Binding-site contacts:
Ligand atom C contacts residue GLU245 of chain 1.B at 3.6 Å.
Ligand atom C contacts residue GLU245 of chain 1.B at 4.2 Å.
Ligand atom NE2 contacts residue LEU75 of chain 1.B at 3.8 Å.
Ligand atom CD2 contacts residue LEU82 of chain 1.B at 3.8 Å (hydrophobic).
Ligand atom CG contacts residue GLN78 of chain 1.B at 3.8 Å.
Ligand atom N contacts residue LEU242 of chain 1.B at 4.1 Å.
Ligand atom CD1 contacts residue GLU245 of chain 1.B at 3.9 Å.
Ligand atom NZ contacts residue GLU83 of chain 1.B at 3.0 Å (salt-bridge).
Ligand atom ND1 contacts residue LEU75 of chain 1.B at 3.2 Å.
Ligand atom CE contacts residue GLU83 of chain 1.B at 3.3 Å.
Ligand atom CB contacts residue MET246 of chain 1.B at 4.2 Å (hydrophobic).
Ligand atom CA contacts residue GLU245 of chain 1.B at 3.6 Å.
Ligand atom CB contacts residue ILE61 of chain 1.B at 4.2 Å (hydrophobic).
Ligand atom CG2 contacts residue LEU242 of chain 1.B at 4.1 Å (hydrophobic).
Ligand atom CB contacts residue LEU242 of chain 1.B at 4.1 Å (hydrophobic).
Ligand atom CD2 contacts residue VAL79 of chain 1.B at 4.0 Å (hydrophobic).
Ligand atom NE2 contacts residue LEU75 of chain 1.B at 4.0 Å.
Ligand atom CG contacts residue LEU75 of chain 1.B at 4.1 Å (hydrophobic).
Ligand atom CG contacts residue GLU245 of chain 1.B at 4.1 Å.
Ligand atom CD2 contacts residue MET246 of chain 1.B at 3.7 Å (hydrophobic).
Ligand atom CG contacts residue LEU75 of chain 1.B at 4.2 Å (hydrophobic).
Ligand atom CD contacts residue GLU83 of chain 1.B at 3.8 Å.
Ligand atom O contacts residue LYS65 of chain 1.B at 3.5 Å (salt-bridge).
Ligand atom CG1 contacts residue GLU245 of chain 1.B at 3.3 Å.
Ligand atom CD2 contacts residue VAL79 of chain 1.B at 3.9 Å (hydrophobic).
Ligand atom CD1 contacts residue ILE61 of chain 1.B at 3.4 Å (hydrophobic).
Ligand atom CD1 contacts residue GLN78 of chain 1.B at 3.8 Å.
Ligand atom CD2 contacts residue GLU83 of chain 1.B at 3.7 Å.
Ligand atom CB contacts residue GLU245 of chain 1.B at 3.5 Å.
Ligand atom CD1 contacts residue LEU242 of chain 1.B at 3.9 Å (hydrophobic).
Ligand atom CD1 contacts residue LEU242 of chain 1.B at 4.0 Å (hydrophobic).
Ligand atom CD1 contacts residue ASP241 of chain 1.B at 3.6 Å.
Ligand atom CA contacts residue GLU245 of chain 1.B at 3.6 Å.
Ligand atom N contacts residue GLU245 of chain 1.B at 2.9 Å (salt-bridge).
Ligand atom N contacts residue GLU245 of chain 1.B at 3.6 Å.
Ligand atom CG contacts residue LEU75 of chain 1.B at 4.0 Å (hydrophobic).
Ligand atom CE1 contacts residue LEU75 of chain 1.B at 2.9 Å (hydrophobic).
Ligand atom CD1 contacts residue LEU82 of chain 1.B at 4.0 Å (hydrophobic).
Ligand atom CB contacts residue GLU245 of chain 1.B at 4.1 Å.
Ligand atom CB contacts residue LEU75 of chain 1.B at 3.6 Å (hydrophobic).

The protein below binds the small molecule below.
Small molecule (SMILES): CC[C@H](C)[C@H](NC(=O)[C@@H](N)CCCCN)C(=O)N[C@@H](CC(C)C)C(=O)N[C@@H](CC1=NC=NC1)C(=O)N[C@@H](C)C(=O)N[C@@H](CC(C)C)C(=O)N[C@@H](CC(C)C)C(=O)N[C@@H](CCC(N)=O)C(=O)N[C@@H](C)C=O

Sequence of chain 1.B:
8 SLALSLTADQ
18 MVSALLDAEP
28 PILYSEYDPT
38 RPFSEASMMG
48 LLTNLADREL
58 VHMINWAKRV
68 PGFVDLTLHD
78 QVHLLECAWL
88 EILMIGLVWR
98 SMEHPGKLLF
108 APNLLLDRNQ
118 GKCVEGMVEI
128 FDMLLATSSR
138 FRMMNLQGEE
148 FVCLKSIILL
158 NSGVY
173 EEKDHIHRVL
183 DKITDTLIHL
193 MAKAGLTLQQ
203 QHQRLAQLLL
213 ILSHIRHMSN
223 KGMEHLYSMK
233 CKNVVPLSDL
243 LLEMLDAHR